The small molecule below binds the protein below.
Small molecule (SMILES): CC(=O)N[C@H]1[C@H](O[C@H]2[C@H](O)[C@@H](NC(C)=O)CO[C@@H]2CO)O[C@H](CO)[C@@H](O)[C@@H]1O

Binding-site contacts:
Ligand atom C2 contacts residue ASN1098 of chain 1.E at 2.4 Å.
Ligand atom C4 contacts residue HIS1101 of chain 1.E at 4.4 Å.
Ligand atom O7 contacts residue HIS1101 of chain 1.E at 3.8 Å.
Ligand atom O7 contacts residue ASN1098 of chain 1.E at 3.3 Å (h-bond).
Ligand atom C3 contacts residue HIS1101 of chain 1.E at 4.0 Å.
Ligand atom C5 contacts residue ASN1098 of chain 1.E at 3.7 Å.
Ligand atom O5 contacts residue ASN1098 of chain 1.E at 2.4 Å (h-bond).
Ligand atom C8 contacts residue THR1100 of chain 1.E at 4.1 Å.
Ligand atom C1 contacts residue THR1100 of chain 1.E at 3.9 Å.
Ligand atom O5 contacts residue PHE1103 of chain 1.E at 3.7 Å.
Ligand atom C5 contacts residue PHE1103 of chain 1.E at 4.0 Å (hydrophobic).
Ligand atom C5 contacts residue HIS1101 of chain 1.E at 4.0 Å.
Ligand atom C2 contacts residue THR1100 of chain 1.E at 3.7 Å.
Ligand atom C3 contacts residue THR1100 of chain 1.E at 3.8 Å.
Ligand atom C3 contacts residue ASN1098 of chain 1.E at 3.8 Å.
Ligand atom C1 contacts residue HIS1101 of chain 1.E at 4.2 Å.
Ligand atom C7 contacts residue ASN1098 of chain 1.E at 3.3 Å.
Ligand atom O4 contacts residue HIS1101 of chain 1.E at 4.2 Å.
Ligand atom O5 contacts residue HIS1101 of chain 1.E at 4.4 Å.
Ligand atom C1 contacts residue PHE1103 of chain 1.E at 4.3 Å (hydrophobic).
Ligand atom O3 contacts residue THR1100 of chain 1.E at 4.5 Å.
Ligand atom C7 contacts residue HIS1101 of chain 1.E at 4.5 Å.
Ligand atom C6 contacts residue PHE1103 of chain 1.E at 3.6 Å (hydrophobic).
Ligand atom N2 contacts residue THR1100 of chain 1.E at 3.1 Å (h-bond).
Ligand atom C8 contacts residue ASN1098 of chain 1.E at 3.4 Å.
Ligand atom C1 contacts residue ASN1098 of chain 1.E at 1.4 Å.
Ligand atom C7 contacts residue THR1100 of chain 1.E at 4.1 Å.
Ligand atom N2 contacts residue ASN1098 of chain 1.E at 2.9 Å (h-bond).
Ligand atom C4 contacts residue ASN1098 of chain 1.E at 4.2 Å.

Sequence of chain 1.E:
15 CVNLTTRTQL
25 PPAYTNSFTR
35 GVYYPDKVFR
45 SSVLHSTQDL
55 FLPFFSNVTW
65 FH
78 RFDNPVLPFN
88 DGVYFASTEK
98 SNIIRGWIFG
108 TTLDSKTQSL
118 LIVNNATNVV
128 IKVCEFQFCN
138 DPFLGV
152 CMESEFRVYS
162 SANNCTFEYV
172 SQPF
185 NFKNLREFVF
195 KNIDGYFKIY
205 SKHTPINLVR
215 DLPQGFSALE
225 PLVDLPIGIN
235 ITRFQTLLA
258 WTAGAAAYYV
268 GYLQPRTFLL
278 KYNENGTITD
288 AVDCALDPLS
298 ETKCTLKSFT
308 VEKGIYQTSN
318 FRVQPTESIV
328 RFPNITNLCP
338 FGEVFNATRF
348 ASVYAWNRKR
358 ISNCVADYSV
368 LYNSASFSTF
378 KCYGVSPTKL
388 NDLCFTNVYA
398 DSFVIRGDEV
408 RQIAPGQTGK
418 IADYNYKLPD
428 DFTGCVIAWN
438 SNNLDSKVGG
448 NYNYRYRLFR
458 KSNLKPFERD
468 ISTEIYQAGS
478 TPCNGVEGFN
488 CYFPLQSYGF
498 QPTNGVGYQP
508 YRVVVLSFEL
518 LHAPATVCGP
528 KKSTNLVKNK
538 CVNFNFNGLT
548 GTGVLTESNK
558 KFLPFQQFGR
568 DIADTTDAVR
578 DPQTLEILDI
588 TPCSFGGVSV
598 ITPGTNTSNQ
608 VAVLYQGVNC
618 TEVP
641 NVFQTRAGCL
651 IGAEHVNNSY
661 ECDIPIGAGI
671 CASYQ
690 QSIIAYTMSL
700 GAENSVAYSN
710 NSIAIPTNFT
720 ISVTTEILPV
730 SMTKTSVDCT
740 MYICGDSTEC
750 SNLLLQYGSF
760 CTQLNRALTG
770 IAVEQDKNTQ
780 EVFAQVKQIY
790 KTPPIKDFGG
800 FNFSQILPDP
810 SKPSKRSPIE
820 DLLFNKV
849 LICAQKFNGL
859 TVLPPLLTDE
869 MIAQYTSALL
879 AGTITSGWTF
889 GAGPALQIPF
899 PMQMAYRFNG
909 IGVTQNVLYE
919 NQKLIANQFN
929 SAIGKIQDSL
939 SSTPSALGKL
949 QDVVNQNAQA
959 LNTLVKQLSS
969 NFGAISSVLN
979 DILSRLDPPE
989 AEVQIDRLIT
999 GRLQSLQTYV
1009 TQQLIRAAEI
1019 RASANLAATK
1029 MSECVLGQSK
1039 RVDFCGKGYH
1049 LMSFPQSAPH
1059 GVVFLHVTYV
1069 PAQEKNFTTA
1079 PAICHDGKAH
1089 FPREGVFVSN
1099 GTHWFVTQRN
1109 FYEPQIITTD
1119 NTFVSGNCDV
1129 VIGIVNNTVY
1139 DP